A protein and the small-molecule ligand that binds it are described below.
Small molecule (SMILES): CO[C@H]1C[C@@H](C)O[C@@H](O[C@@H]2[C@@H](C)[C@H](O[C@H]3C[C@@](C)(OC)[C@H](OC(C)=O)[C@H](C)O3)[C@@H](C)C(=O)O[C@H]([C@H](C)[C@@H](C)O)[C@H](C)[C@H](OC(C)=O)[C@@H](C)C(=O)[C@@](C)(O)C[C@@H]2C)[C@@H]1C

Sequence of chain 1.R:
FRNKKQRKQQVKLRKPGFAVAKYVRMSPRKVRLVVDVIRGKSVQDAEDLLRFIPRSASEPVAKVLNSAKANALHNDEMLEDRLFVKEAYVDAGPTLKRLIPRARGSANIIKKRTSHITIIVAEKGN

Binding-site contacts:
Ligand atom O57 contacts residue ARG111 of chain 1.R at 2.6 Å (salt-bridge).
Ligand atom C58 contacts residue ARG111 of chain 1.R at 3.5 Å.
Ligand atom C57 contacts residue ARG111 of chain 1.R at 3.6 Å.